This small molecule binds to this protein.
Small molecule (SMILES): CCCN(CCC)C(=O)c1cc(C(N)=O)cc(C(=O)N[C@@H](Cc2cc(F)cc(F)c2)[C@H](O)CNCc2cccc(OC)c2)c1

Sequence of chain 1.B:
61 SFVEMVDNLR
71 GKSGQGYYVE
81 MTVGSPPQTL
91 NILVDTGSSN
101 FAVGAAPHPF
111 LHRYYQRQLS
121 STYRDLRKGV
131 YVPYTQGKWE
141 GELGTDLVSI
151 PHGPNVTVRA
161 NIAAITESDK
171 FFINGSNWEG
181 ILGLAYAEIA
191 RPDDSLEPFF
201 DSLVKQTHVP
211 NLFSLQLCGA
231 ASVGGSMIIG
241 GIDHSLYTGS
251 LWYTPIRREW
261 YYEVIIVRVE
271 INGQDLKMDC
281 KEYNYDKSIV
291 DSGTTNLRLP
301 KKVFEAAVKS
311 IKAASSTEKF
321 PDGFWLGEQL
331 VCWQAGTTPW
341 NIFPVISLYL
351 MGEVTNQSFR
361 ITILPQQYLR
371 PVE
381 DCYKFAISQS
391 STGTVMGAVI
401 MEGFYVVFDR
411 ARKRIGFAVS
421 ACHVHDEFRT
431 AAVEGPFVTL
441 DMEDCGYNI

Binding-site contacts:
Ligand atom C26 contacts residue PHE171 of chain 1.B at 3.5 Å (hydrophobic).
Ligand atom C22 contacts residue THR135 of chain 1.B at 3.6 Å.
Ligand atom C7 contacts residue PO41 of chain 1.G at 3.6 Å.
Ligand atom F26 contacts residue GLY137 of chain 1.B at 3.2 Å.
Ligand atom C16 contacts residue ASP291 of chain 1.B at 3.6 Å.
Ligand atom C19 contacts residue ASP291 of chain 1.B at 3.4 Å.
Ligand atom O2 contacts residue GLY97 of chain 1.B at 3.4 Å (h-bond).
Ligand atom C23 contacts residue PRO133 of chain 1.B at 3.4 Å (hydrophobic).
Ligand atom C17 contacts residue GLY293 of chain 1.B at 3.5 Å.
Ligand atom C18 contacts residue ASP291 of chain 1.B at 3.2 Å.
Ligand atom O1 contacts residue THR135 of chain 1.B at 3.2 Å (h-bond).
Ligand atom C25 contacts residue GLY97 of chain 1.B at 3.2 Å.
Ligand atom C21 contacts residue THR135 of chain 1.B at 3.2 Å.
Ligand atom O1 contacts residue TYR134 of chain 1.B at 3.4 Å.
Ligand atom F30 contacts residue TRP178 of chain 1.B at 3.1 Å.
Ligand atom N2 contacts residue GLY97 of chain 1.B at 2.8 Å (h-bond).
Ligand atom O2 contacts residue TYR134 of chain 1.B at 3.5 Å.
Ligand atom F26 contacts residue PHE171 of chain 1.B at 3.3 Å.
Ligand atom N1 contacts residue GLY293 of chain 1.B at 3.0 Å (h-bond).
Ligand atom O7B contacts residue THR135 of chain 1.B at 3.1 Å.
Ligand atom O2 contacts residue ASP95 of chain 1.B at 2.5 Å (salt-bridge).
Ligand atom N7A contacts residue PO41 of chain 1.G at 2.8 Å (h-bond).
Ligand atom O1 contacts residue GLN136 of chain 1.B at 3.0 Å (h-bond).
Ligand atom O2 contacts residue SER98 of chain 1.B at 3.2 Å.
Ligand atom C16 contacts residue ASP95 of chain 1.B at 3.4 Å.
Ligand atom C9 contacts residue THR295 of chain 1.B at 3.3 Å.
Ligand atom C27 contacts residue TYR134 of chain 1.B at 3.6 Å (hydrophobic).
Ligand atom C31 contacts residue PHE171 of chain 1.B at 3.5 Å (hydrophobic).
Ligand atom C3 contacts residue THR135 of chain 1.B at 3.6 Å.
Ligand atom C11 contacts residue GLY76 of chain 1.B at 3.5 Å.
Ligand atom C19 contacts residue GLY97 of chain 1.B at 3.4 Å.
Ligand atom C17 contacts residue ASP95 of chain 1.B at 3.4 Å.
Ligand atom C5 contacts residue GLY293 of chain 1.B at 3.3 Å.
Ligand atom CO contacts residue SER98 of chain 1.B at 3.5 Å.
Ligand atom F26 contacts residue TYR134 of chain 1.B at 3.6 Å.
Ligand atom C9 contacts residue GLY74 of chain 1.B at 3.4 Å.
Ligand atom O contacts residue THR295 of chain 1.B at 2.9 Å (h-bond).
Ligand atom C12 contacts residue GLY293 of chain 1.B at 3.2 Å.
Ligand atom O7B contacts residue ARG298 of chain 1.B at 2.7 Å.
Ligand atom N2 contacts residue ASP291 of chain 1.B at 2.8 Å (salt-bridge).